A protein and the small-molecule ligand that binds it are described below.
Small molecule (SMILES): Nc1ncnc2c1ncn2[C@@H]1O[C@H](COP(=O)=O)[C@@H](O[P](=O)(O)OC[C@H]2O[C@@H](n3ccc(=O)[nH]c3=O)[C@H](O)[C@@H]2O)[C@H]1O

Sequence of chain 45.E:
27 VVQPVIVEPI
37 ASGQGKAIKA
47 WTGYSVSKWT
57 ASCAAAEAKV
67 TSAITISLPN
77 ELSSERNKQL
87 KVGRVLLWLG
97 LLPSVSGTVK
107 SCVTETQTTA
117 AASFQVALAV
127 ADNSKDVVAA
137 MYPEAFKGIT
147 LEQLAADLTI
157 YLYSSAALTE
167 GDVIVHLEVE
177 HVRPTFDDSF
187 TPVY

Binding-site contacts:
Ligand atom N7 contacts residue TRP47 of chain 45.E at 4.0 Å.
Ligand atom N1 contacts residue TRP47 of chain 45.E at 3.8 Å.
Ligand atom C2' contacts residue LYS143 of chain 45.E at 4.5 Å.
Ligand atom N9 contacts residue LYS143 of chain 45.E at 3.8 Å.
Ligand atom C2' contacts residue GLU140 of chain 45.E at 3.5 Å.
Ligand atom C1' contacts residue LYS143 of chain 45.E at 4.0 Å.
Ligand atom O2' contacts residue GLU140 of chain 45.E at 3.0 Å (salt-bridge).
Ligand atom N7 contacts residue LYS143 of chain 45.E at 3.7 Å.
Ligand atom OP1 contacts residue LYS45 of chain 14.F at 4.3 Å.
Ligand atom N9 contacts residue TRP47 of chain 45.E at 4.0 Å.
Ligand atom N9 contacts residue GLU140 of chain 45.E at 4.1 Å.
Ligand atom O4' contacts residue GLU140 of chain 45.E at 4.1 Å.
Ligand atom C5 contacts residue TRP47 of chain 45.E at 4.0 Å (hydrophobic).
Ligand atom C8 contacts residue TRP47 of chain 45.E at 4.0 Å (hydrophobic).
Ligand atom N3 contacts residue TRP47 of chain 45.E at 3.9 Å.
Ligand atom N6 contacts residue TRP47 of chain 45.E at 4.2 Å.
Ligand atom O4' contacts residue LYS143 of chain 45.E at 4.2 Å.
Ligand atom C2 contacts residue TRP47 of chain 45.E at 3.8 Å (hydrophobic).
Ligand atom C1' contacts residue GLU140 of chain 45.E at 3.2 Å.
Ligand atom C8 contacts residue LYS143 of chain 45.E at 2.8 Å.
Ligand atom C6 contacts residue TRP47 of chain 45.E at 3.9 Å (hydrophobic).
Ligand atom C8 contacts residue GLU140 of chain 45.E at 4.1 Å.
Ligand atom C4 contacts residue TRP47 of chain 45.E at 3.9 Å (hydrophobic).
Ligand atom C1' contacts residue TRP47 of chain 45.E at 4.3 Å (hydrophobic).
Ligand atom O4' contacts residue TRP47 of chain 45.E at 4.0 Å.

Sequence of chain 14.F:
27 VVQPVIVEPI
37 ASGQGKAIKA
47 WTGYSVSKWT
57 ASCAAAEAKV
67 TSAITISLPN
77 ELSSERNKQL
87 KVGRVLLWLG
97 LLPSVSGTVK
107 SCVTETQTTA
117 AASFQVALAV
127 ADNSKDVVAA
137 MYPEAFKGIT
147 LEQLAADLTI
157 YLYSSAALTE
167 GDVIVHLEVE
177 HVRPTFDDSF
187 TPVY